The protein below binds the small molecule below.
Small molecule (SMILES): CC(=O)N[C@@H]1[C@@H](O)[C@H](O)[C@@H](CO)O[C@H]1O

Binding-site contacts:
Ligand atom C7 contacts residue GLU57 of chain 1.K at 4.5 Å.
Ligand atom C5 contacts residue ASN58 of chain 1.K at 3.7 Å.
Ligand atom C8 contacts residue ASN58 of chain 1.K at 4.4 Å.
Ligand atom C2 contacts residue ASN58 of chain 1.K at 2.3 Å.
Ligand atom N2 contacts residue ASN58 of chain 1.K at 2.7 Å (h-bond).
Ligand atom O7 contacts residue SER17 of chain 1.L at 3.3 Å.
Ligand atom C4 contacts residue ASN58 of chain 1.K at 4.1 Å.
Ligand atom C1 contacts residue ASN58 of chain 1.K at 1.4 Å.
Ligand atom N2 contacts residue GLU57 of chain 1.K at 3.8 Å.
Ligand atom C8 contacts residue GLU57 of chain 1.K at 3.8 Å.
Ligand atom C7 contacts residue ASN58 of chain 1.K at 3.5 Å.
Ligand atom O5 contacts residue ASN58 of chain 1.K at 2.4 Å (h-bond).
Ligand atom C8 contacts residue SER17 of chain 1.L at 4.3 Å.
Ligand atom O7 contacts residue GLY16 of chain 1.L at 4.1 Å.
Ligand atom C7 contacts residue SER17 of chain 1.L at 4.2 Å.
Ligand atom O7 contacts residue ASN58 of chain 1.K at 3.9 Å.
Ligand atom C7 contacts residue GLY16 of chain 1.L at 4.4 Å.
Ligand atom C8 contacts residue GLY13 of chain 1.L at 4.4 Å.
Ligand atom C3 contacts residue ASN58 of chain 1.K at 3.6 Å.

Sequence of chain 1.L:
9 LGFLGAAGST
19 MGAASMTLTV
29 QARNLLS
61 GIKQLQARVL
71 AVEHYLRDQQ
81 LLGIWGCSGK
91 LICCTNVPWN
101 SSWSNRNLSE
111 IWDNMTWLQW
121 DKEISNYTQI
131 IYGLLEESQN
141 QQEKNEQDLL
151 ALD

Sequence of chain 1.K:
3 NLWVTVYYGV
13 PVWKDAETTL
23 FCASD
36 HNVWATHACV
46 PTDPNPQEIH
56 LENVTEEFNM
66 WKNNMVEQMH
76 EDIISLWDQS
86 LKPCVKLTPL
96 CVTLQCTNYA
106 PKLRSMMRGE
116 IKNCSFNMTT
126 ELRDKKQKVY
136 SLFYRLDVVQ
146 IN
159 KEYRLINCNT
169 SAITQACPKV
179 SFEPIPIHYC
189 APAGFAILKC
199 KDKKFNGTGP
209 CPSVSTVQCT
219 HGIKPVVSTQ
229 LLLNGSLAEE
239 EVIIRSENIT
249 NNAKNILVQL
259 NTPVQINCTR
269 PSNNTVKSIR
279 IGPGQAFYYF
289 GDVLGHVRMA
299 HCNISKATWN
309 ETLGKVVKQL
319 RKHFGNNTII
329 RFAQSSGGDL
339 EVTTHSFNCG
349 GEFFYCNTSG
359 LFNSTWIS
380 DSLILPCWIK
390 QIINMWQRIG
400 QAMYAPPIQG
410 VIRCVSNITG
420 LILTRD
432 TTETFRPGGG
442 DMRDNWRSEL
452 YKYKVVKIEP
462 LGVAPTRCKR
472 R